Sequence of chain 1.A:
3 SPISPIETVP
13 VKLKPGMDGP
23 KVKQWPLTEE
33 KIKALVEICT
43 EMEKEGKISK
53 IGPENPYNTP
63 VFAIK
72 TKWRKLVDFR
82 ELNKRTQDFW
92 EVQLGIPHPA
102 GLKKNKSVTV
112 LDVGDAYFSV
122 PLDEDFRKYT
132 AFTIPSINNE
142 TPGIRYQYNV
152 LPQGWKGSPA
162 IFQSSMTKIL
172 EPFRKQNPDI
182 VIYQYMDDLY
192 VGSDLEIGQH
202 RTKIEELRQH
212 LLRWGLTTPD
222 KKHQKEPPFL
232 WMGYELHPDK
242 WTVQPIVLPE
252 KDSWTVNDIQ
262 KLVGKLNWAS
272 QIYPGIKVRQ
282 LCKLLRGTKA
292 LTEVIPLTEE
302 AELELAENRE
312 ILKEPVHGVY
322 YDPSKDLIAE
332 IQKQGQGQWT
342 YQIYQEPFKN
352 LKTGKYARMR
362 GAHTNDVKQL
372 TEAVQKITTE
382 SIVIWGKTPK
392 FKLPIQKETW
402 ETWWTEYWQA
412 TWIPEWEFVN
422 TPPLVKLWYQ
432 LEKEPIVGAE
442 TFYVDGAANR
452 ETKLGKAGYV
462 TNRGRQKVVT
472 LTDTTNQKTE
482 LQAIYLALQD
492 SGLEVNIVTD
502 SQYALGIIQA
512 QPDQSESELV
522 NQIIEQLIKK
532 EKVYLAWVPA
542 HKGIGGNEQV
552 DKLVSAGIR

Binding-site contacts:
Ligand atom C11 contacts residue HIS238 of chain 1.A at 3.5 Å.
Ligand atom C2 contacts residue LEU103 of chain 1.A at 3.8 Å (hydrophobic).
Ligand atom OE contacts residue LEU237 of chain 1.A at 3.7 Å.
Ligand atom CB contacts residue VAL182 of chain 1.A at 3.7 Å (hydrophobic).
Ligand atom C12 contacts residue TYR321 of chain 1.A at 3.6 Å (hydrophobic).
Ligand atom N14 contacts residue LYS104 of chain 1.A at 3.9 Å.
Ligand atom CC contacts residue VAL182 of chain 1.A at 3.7 Å (hydrophobic).
Ligand atom C6 contacts residue TYR191 of chain 1.A at 4.0 Å (hydrophobic).
Ligand atom C7 contacts residue TYR191 of chain 1.A at 3.8 Å (hydrophobic).
Ligand atom C12 contacts residue LYS104 of chain 1.A at 4.1 Å.
Ligand atom CB contacts residue TYR191 of chain 1.A at 3.3 Å (hydrophobic).
Ligand atom C4 contacts residue TYR184 of chain 1.A at 3.6 Å (hydrophobic).
Ligand atom CC contacts residue GLY193 of chain 1.A at 3.5 Å.
Ligand atom CD contacts residue TRP232 of chain 1.A at 3.5 Å (hydrophobic).
Ligand atom CC contacts residue TYR191 of chain 1.A at 3.9 Å (hydrophobic).
Ligand atom N14 contacts residue ASN106 of chain 1.A at 4.1 Å.
Ligand atom CC contacts residue VAL192 of chain 1.A at 4.1 Å (hydrophobic).
Ligand atom C13 contacts residue LYS104 of chain 1.A at 3.2 Å.
Ligand atom C11 contacts residue TYR321 of chain 1.A at 3.5 Å (hydrophobic).
Ligand atom C4 contacts residue LEU103 of chain 1.A at 3.6 Å (hydrophobic).
Ligand atom OE contacts residue VAL109 of chain 1.A at 3.9 Å.
Ligand atom CD contacts residue LEU237 of chain 1.A at 3.6 Å (hydrophobic).
Ligand atom CC contacts residue VAL109 of chain 1.A at 3.8 Å (hydrophobic).
Ligand atom C15 contacts residue LEU103 of chain 1.A at 3.8 Å (hydrophobic).
Ligand atom C10 contacts residue LEU103 of chain 1.A at 4.0 Å (hydrophobic).
Ligand atom C12 contacts residue HIS238 of chain 1.A at 3.6 Å.
Ligand atom N3 contacts residue LEU103 of chain 1.A at 3.3 Å.
Ligand atom N8 contacts residue TYR191 of chain 1.A at 3.4 Å.
Ligand atom N3 contacts residue TYR184 of chain 1.A at 3.9 Å.
Ligand atom C10 contacts residue VAL109 of chain 1.A at 4.0 Å (hydrophobic).
Ligand atom N14 contacts residue LEU103 of chain 1.A at 3.9 Å.
Ligand atom C12 contacts residue PRO239 of chain 1.A at 3.8 Å (hydrophobic).
Ligand atom C6 contacts residue TYR184 of chain 1.A at 4.1 Å (hydrophobic).
Ligand atom OE contacts residue PHE230 of chain 1.A at 3.5 Å.
Ligand atom C5 contacts residue TYR184 of chain 1.A at 3.6 Å (hydrophobic).
Ligand atom C13 contacts residue ASN106 of chain 1.A at 4.0 Å.
Ligand atom CB contacts residue TYR184 of chain 1.A at 3.8 Å (hydrophobic).
Ligand atom N8 contacts residue LEU237 of chain 1.A at 4.1 Å.
Ligand atom C9 contacts residue VAL109 of chain 1.A at 4.0 Å (hydrophobic).
Ligand atom CD contacts residue TYR191 of chain 1.A at 3.6 Å (hydrophobic).

A small-molecule ligand and the protein it binds are described below.
Small molecule (SMILES): Cc1ccnc2c1NC(=O)c1cccnc1N2C1CC1